Binding-site contacts:
Ligand atom O7 contacts residue ASN5 of chain 1.B at 3.0 Å (h-bond).
Ligand atom O6 contacts residue GLU2 of chain 1.B at 3.6 Å (salt-bridge).
Ligand atom C6 contacts residue GLU2 of chain 1.B at 4.0 Å.
Ligand atom C4 contacts residue ASN5 of chain 1.B at 4.3 Å.
Ligand atom C2 contacts residue ASN5 of chain 1.B at 2.4 Å.
Ligand atom O7 contacts residue NAG1 of chain 1.J at 3.0 Å.
Ligand atom O7 contacts residue SER7 of chain 1.B at 3.9 Å.
Ligand atom C8 contacts residue SER7 of chain 1.B at 3.1 Å.
Ligand atom N2 contacts residue NAG2 of chain 1.J at 3.7 Å.
Ligand atom C5 contacts residue ASN5 of chain 1.B at 3.8 Å.
Ligand atom C8 contacts residue GLU2 of chain 1.B at 3.3 Å.
Ligand atom C7 contacts residue SER7 of chain 1.B at 3.5 Å.
Ligand atom C1 contacts residue ASN5 of chain 1.B at 1.5 Å.
Ligand atom C7 contacts residue ASN5 of chain 1.B at 3.2 Å.
Ligand atom O7 contacts residue NAG2 of chain 1.J at 3.7 Å.
Ligand atom C7 contacts residue NAG1 of chain 1.J at 4.1 Å.
Ligand atom C7 contacts residue TYR203 of chain 1.B at 4.1 Å (hydrophobic).
Ligand atom C2 contacts residue NAG2 of chain 1.J at 4.2 Å.
Ligand atom C1 contacts residue SER7 of chain 1.B at 4.4 Å.
Ligand atom C3 contacts residue ASN5 of chain 1.B at 3.9 Å.
Ligand atom C7 contacts residue NAG2 of chain 1.J at 3.5 Å.
Ligand atom N2 contacts residue SER7 of chain 1.B at 4.0 Å.
Ligand atom O5 contacts residue ASN5 of chain 1.B at 2.5 Å (h-bond).
Ligand atom O7 contacts residue TYR203 of chain 1.B at 3.5 Å (h-bond).
Ligand atom O3 contacts residue NAG2 of chain 1.J at 3.3 Å.
Ligand atom C8 contacts residue NAG2 of chain 1.J at 3.9 Å.
Ligand atom C7 contacts residue GLU2 of chain 1.B at 4.4 Å.
Ligand atom N2 contacts residue ASN5 of chain 1.B at 3.0 Å (h-bond).
Ligand atom C8 contacts residue TYR203 of chain 1.B at 4.0 Å (hydrophobic).
Ligand atom C3 contacts residue NAG2 of chain 1.J at 4.2 Å.

Sequence of chain 1.B:
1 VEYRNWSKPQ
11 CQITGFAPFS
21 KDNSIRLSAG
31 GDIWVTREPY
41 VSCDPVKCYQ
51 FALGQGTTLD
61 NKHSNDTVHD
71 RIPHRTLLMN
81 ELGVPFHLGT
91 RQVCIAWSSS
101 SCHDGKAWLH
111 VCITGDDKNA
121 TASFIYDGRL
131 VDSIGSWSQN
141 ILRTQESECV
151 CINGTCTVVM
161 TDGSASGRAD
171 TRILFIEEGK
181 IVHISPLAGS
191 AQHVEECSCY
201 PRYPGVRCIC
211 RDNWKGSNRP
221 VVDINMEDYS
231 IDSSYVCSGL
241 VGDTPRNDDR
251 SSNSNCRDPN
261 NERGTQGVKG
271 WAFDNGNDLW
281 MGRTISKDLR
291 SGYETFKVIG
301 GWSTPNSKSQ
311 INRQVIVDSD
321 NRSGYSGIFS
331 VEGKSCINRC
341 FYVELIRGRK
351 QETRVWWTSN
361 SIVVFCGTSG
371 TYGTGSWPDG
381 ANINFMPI

A protein and the small-molecule ligand that binds it are described below.
Small molecule (SMILES): CC(=O)N[C@H]1[C@H](O[C@H]2[C@H](O)[C@@H](NC(C)=O)CO[C@@H]2CO)O[C@H](CO)[C@@H](O)[C@@H]1O